This protein binds this small molecule.
Small molecule (SMILES): c1ccc(-c2ccc([C@H](c3ccccc3)n3ccnc3)cc2)cc1

Sequence of chain 1.A:
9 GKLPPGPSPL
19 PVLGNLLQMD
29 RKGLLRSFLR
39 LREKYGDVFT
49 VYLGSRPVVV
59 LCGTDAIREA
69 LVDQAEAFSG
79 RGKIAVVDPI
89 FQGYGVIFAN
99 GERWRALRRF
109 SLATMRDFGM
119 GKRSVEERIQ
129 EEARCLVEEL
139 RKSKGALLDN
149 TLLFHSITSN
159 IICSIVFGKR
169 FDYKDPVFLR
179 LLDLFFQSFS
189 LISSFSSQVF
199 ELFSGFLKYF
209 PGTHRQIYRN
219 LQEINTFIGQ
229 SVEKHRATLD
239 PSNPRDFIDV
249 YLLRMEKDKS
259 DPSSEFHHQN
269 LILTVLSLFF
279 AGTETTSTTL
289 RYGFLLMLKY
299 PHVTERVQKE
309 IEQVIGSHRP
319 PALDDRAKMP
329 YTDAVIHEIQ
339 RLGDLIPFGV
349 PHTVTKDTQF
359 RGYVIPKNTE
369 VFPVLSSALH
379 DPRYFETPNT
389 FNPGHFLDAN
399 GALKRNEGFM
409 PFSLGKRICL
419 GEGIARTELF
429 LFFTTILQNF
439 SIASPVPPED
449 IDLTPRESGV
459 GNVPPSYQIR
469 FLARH

Binding-site contacts:
Ligand atom CBC contacts residue GLY457 of chain 1.A at 3.8 Å.
Ligand atom CBF contacts residue VAL458 of chain 1.A at 3.5 Å (hydrophobic).
Ligand atom CBD contacts residue ARG29 of chain 1.A at 3.2 Å.
Ligand atom CBF contacts residue LEU32 of chain 1.A at 3.9 Å (hydrophobic).
Ligand atom CDD contacts residue VAL49 of chain 1.A at 3.6 Å (hydrophobic).
Ligand atom CDC contacts residue LEU51 of chain 1.A at 4.1 Å (hydrophobic).
Ligand atom CBD contacts residue PHE346 of chain 1.A at 3.5 Å (hydrophobic).
Ligand atom CBD contacts residue GLY457 of chain 1.A at 3.8 Å.
Ligand atom CDE contacts residue LEU51 of chain 1.A at 3.9 Å (hydrophobic).
Ligand atom CDB contacts residue CM51 of chain 1.I at 3.6 Å.
Ligand atom CDC contacts residue GLN26 of chain 1.A at 3.9 Å.
Ligand atom CBA contacts residue LEU32 of chain 1.A at 3.7 Å (hydrophobic).
Ligand atom CBC contacts residue LEU32 of chain 1.A at 4.0 Å (hydrophobic).
Ligand atom CAF contacts residue MET27 of chain 1.A at 3.2 Å (hydrophobic).
Ligand atom NAB contacts residue MET27 of chain 1.A at 3.6 Å.
Ligand atom CCB contacts residue LEU32 of chain 1.A at 3.4 Å (hydrophobic).
Ligand atom CBE contacts residue VAL458 of chain 1.A at 3.4 Å (hydrophobic).
Ligand atom CAA contacts residue GLN26 of chain 1.A at 4.0 Å.
Ligand atom CAA contacts residue MET27 of chain 1.A at 3.9 Å (hydrophobic).
Ligand atom CAF contacts residue VAL85 of chain 1.A at 3.5 Å (hydrophobic).
Ligand atom CDA contacts residue CM51 of chain 1.I at 3.7 Å.
Ligand atom CCC contacts residue GLN26 of chain 1.A at 3.8 Å.
Ligand atom CBD contacts residue VAL458 of chain 1.A at 3.6 Å (hydrophobic).
Ligand atom CBB contacts residue MET27 of chain 1.A at 4.0 Å (hydrophobic).
Ligand atom CDC contacts residue CM51 of chain 1.I at 3.5 Å.
Ligand atom CDE contacts residue CM51 of chain 1.I at 3.5 Å.
Ligand atom CAC contacts residue VAL458 of chain 1.A at 3.5 Å (hydrophobic).
Ligand atom CCB contacts residue GLN26 of chain 1.A at 3.8 Å.
Ligand atom CCC contacts residue LEU32 of chain 1.A at 3.9 Å (hydrophobic).
Ligand atom CBE contacts residue PHE346 of chain 1.A at 3.5 Å (hydrophobic).
Ligand atom CDD contacts residue TYR50 of chain 1.A at 3.6 Å (hydrophobic).
Ligand atom CBC contacts residue ARG29 of chain 1.A at 3.3 Å.
Ligand atom CBB contacts residue LEU32 of chain 1.A at 3.8 Å (hydrophobic).
Ligand atom CDD contacts residue LEU51 of chain 1.A at 3.7 Å (hydrophobic).
Ligand atom CBB contacts residue ASP28 of chain 1.A at 4.0 Å.
Ligand atom CDB contacts residue GLN26 of chain 1.A at 3.2 Å.
Ligand atom CAE contacts residue VAL85 of chain 1.A at 3.8 Å (hydrophobic).
Ligand atom CDC contacts residue TYR50 of chain 1.A at 3.3 Å (hydrophobic).
Ligand atom CAE contacts residue MET27 of chain 1.A at 3.8 Å (hydrophobic).
Ligand atom CDF contacts residue CM51 of chain 1.I at 3.3 Å.